The protein below binds the small molecule below.
Small molecule (SMILES): OC[C@H]1O[C@H](O)[C@@H](O)[C@@H](O)[C@@H]1O

Binding-site contacts:
Ligand atom C5 contacts residue NAG1 of chain 1.J at 3.9 Å.
Ligand atom O6 contacts residue NAG1 of chain 1.J at 4.5 Å.
Ligand atom C3 contacts residue BMA1 of chain 1.L at 2.6 Å.
Ligand atom O2 contacts residue BMA1 of chain 1.L at 4.1 Å.
Ligand atom C4 contacts residue BMA1 of chain 1.L at 3.6 Å.
Ligand atom O5 contacts residue NAG1 of chain 1.J at 2.7 Å (h-bond).
Ligand atom O4 contacts residue BMA1 of chain 1.L at 3.2 Å (h-bond).
Ligand atom O2 contacts residue NAG1 of chain 1.J at 2.9 Å (h-bond).
Ligand atom C2 contacts residue BMA1 of chain 1.L at 3.3 Å.
Ligand atom C2 contacts residue NAG1 of chain 1.J at 2.8 Å.
Ligand atom O3 contacts residue BMA1 of chain 1.L at 2.4 Å.
Ligand atom C1 contacts residue NAG1 of chain 1.J at 2.1 Å.
Ligand atom O1 contacts residue BMA1 of chain 1.L at 4.3 Å.
Ligand atom C6 contacts residue NAG1 of chain 1.J at 4.2 Å.
Ligand atom C3 contacts residue NAG1 of chain 1.J at 4.2 Å.
Ligand atom O1 contacts residue NAG1 of chain 1.J at 2.8 Å (h-bond).